Sequence of chain 2.B:
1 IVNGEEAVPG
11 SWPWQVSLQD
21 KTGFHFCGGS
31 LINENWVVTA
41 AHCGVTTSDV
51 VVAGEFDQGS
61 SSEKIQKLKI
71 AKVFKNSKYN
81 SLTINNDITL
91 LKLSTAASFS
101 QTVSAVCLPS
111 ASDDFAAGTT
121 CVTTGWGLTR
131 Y

Sequence of chain 2.C:
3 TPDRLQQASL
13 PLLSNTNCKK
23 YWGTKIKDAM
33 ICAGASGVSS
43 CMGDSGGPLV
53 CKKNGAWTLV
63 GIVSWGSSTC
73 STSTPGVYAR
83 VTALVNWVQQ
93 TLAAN

Binding-site contacts:
Ligand atom C7 contacts residue SER47 of chain 2.C at 2.6 Å.
Ligand atom C6 contacts residue VAL65 of chain 2.C at 3.6 Å (hydrophobic).
Ligand atom CL4 contacts residue SER41 of chain 2.C at 3.7 Å.
Ligand atom B contacts residue HIS42 of chain 2.B at 1.7 Å.
Ligand atom C2 contacts residue CYS43 of chain 2.C at 4.2 Å (hydrophobic).
Ligand atom O contacts residue HIS42 of chain 2.B at 3.5 Å (h-bond).
Ligand atom O1B contacts residue SER47 of chain 2.C at 2.2 Å (h-bond).
Ligand atom C7 contacts residue MET44 of chain 2.C at 4.1 Å (hydrophobic).
Ligand atom C3 contacts residue GLY68 of chain 2.C at 3.8 Å.
Ligand atom B contacts residue SER47 of chain 2.C at 1.5 Å.
Ligand atom CL4 contacts residue GLY68 of chain 2.C at 3.4 Å.
Ligand atom C4 contacts residue TRP67 of chain 2.C at 3.7 Å (hydrophobic).
Ligand atom C5 contacts residue SER42 of chain 2.C at 3.9 Å.
Ligand atom CL4 contacts residue TRP67 of chain 2.C at 4.0 Å.
Ligand atom C2 contacts residue MET44 of chain 2.C at 4.1 Å (hydrophobic).
Ligand atom C1 contacts residue CYS43 of chain 2.C at 3.9 Å (hydrophobic).
Ligand atom C5 contacts residue GLY68 of chain 2.C at 4.0 Å.
Ligand atom C8 contacts residue HIS42 of chain 2.B at 2.9 Å.
Ligand atom C8 contacts residue SER66 of chain 2.C at 3.5 Å.
Ligand atom C1 contacts residue SER47 of chain 2.C at 3.9 Å.
Ligand atom B contacts residue SER66 of chain 2.C at 3.8 Å.
Ligand atom O contacts residue TRP67 of chain 2.C at 3.9 Å.
Ligand atom O contacts residue SER66 of chain 2.C at 3.3 Å (h-bond).
Ligand atom CL4 contacts residue SER42 of chain 2.C at 3.5 Å.
Ligand atom CL4 contacts residue SER69 of chain 2.C at 3.5 Å.
Ligand atom C8 contacts residue SER47 of chain 2.C at 2.5 Å.
Ligand atom N contacts residue HIS42 of chain 2.B at 3.4 Å (h-bond).
Ligand atom C4 contacts residue GLY68 of chain 2.C at 3.6 Å.
Ligand atom C6 contacts residue CYS43 of chain 2.C at 4.0 Å (hydrophobic).
Ligand atom N contacts residue SER47 of chain 2.C at 3.7 Å.
Ligand atom C5 contacts residue CYS43 of chain 2.C at 4.2 Å (hydrophobic).
Ligand atom C contacts residue HIS42 of chain 2.B at 3.5 Å.
Ligand atom C6 contacts residue TRP67 of chain 2.C at 4.0 Å (hydrophobic).
Ligand atom O1B contacts residue HIS42 of chain 2.B at 2.5 Å (h-bond).
Ligand atom C3 contacts residue SER69 of chain 2.C at 3.7 Å.
Ligand atom C7 contacts residue CYS43 of chain 2.C at 3.8 Å (hydrophobic).
Ligand atom C5 contacts residue TRP67 of chain 2.C at 3.7 Å (hydrophobic).
Ligand atom C5 contacts residue VAL65 of chain 2.C at 4.1 Å (hydrophobic).
Ligand atom C4 contacts residue SER42 of chain 2.C at 3.8 Å.
Ligand atom C7 contacts residue HIS42 of chain 2.B at 4.1 Å.

A protein and the small-molecule ligand that binds it are described below.
Small molecule (SMILES): CC(=O)N[C@H](Cc1ccc(Cl)cc1)[B-](O)(O)O